Sequence of chain 1.B:
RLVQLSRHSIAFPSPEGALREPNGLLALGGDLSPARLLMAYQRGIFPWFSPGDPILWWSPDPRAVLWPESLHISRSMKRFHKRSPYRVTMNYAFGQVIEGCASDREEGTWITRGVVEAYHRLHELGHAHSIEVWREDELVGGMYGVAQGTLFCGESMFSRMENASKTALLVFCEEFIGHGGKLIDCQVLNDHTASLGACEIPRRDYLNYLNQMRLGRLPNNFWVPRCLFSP

The protein below binds the small molecule below.
Small molecule (SMILES): CC(C)C[C@H](N)C(=O)O

Binding-site contacts:
Ligand atom C contacts residue MET157 of chain 1.B at 4.4 Å (hydrophobic).
Ligand atom N contacts residue CYS186 of chain 1.B at 3.3 Å (h-bond).
Ligand atom CD1 contacts residue ILE184 of chain 1.B at 4.4 Å (hydrophobic).
Ligand atom CG contacts residue GLY154 of chain 1.B at 4.4 Å.
Ligand atom CD2 contacts residue CYS186 of chain 1.B at 3.1 Å (hydrophobic).
Ligand atom CB contacts residue GLY154 of chain 1.B at 3.4 Å.
Ligand atom N contacts residue GLU155 of chain 1.B at 3.8 Å.
Ligand atom CG contacts residue CYS186 of chain 1.B at 4.4 Å (hydrophobic).
Ligand atom C contacts residue SER156 of chain 1.B at 4.3 Å.
Ligand atom N contacts residue GLY154 of chain 1.B at 3.0 Å (h-bond).
Ligand atom CB contacts residue SER156 of chain 1.B at 4.0 Å.
Ligand atom CA contacts residue SER156 of chain 1.B at 3.8 Å.
Ligand atom CA contacts residue GLN187 of chain 1.B at 4.2 Å.
Ligand atom N contacts residue GLN187 of chain 1.B at 3.0 Å (h-bond).
Ligand atom O contacts residue THR193 of chain 1.B at 4.4 Å.
Ligand atom CA contacts residue GLU155 of chain 1.B at 3.4 Å.
Ligand atom CD1 contacts residue GLY154 of chain 1.B at 4.3 Å.
Ligand atom CD2 contacts residue THR193 of chain 1.B at 3.6 Å.
Ligand atom CD1 contacts residue MET143 of chain 1.B at 4.3 Å (hydrophobic).
Ligand atom CG contacts residue MET157 of chain 1.B at 4.2 Å (hydrophobic).
Ligand atom CB contacts residue GLU155 of chain 1.B at 4.1 Å.
Ligand atom CA contacts residue GLY154 of chain 1.B at 3.4 Å.
Ligand atom O contacts residue ASN190 of chain 1.B at 3.6 Å.
Ligand atom OXT contacts residue MET157 of chain 1.B at 3.3 Å.
Ligand atom C contacts residue GLU155 of chain 1.B at 4.4 Å.
Ligand atom OXT contacts residue SER156 of chain 1.B at 4.0 Å.
Ligand atom CD1 contacts residue MET157 of chain 1.B at 4.3 Å (hydrophobic).